The small molecule below binds the protein below.
Small molecule (SMILES): O=C1NC=C(F)[C@H](O)N1

Binding-site contacts:
Ligand atom C6 contacts residue TRP323 of chain 6.A at 3.3 Å (hydrophobic).
Ligand atom F5 contacts residue ASP317 of chain 6.A at 3.2 Å.
Ligand atom O2 contacts residue PHE158 of chain 6.A at 3.5 Å.
Ligand atom N1 contacts residue PHE158 of chain 6.A at 3.9 Å.
Ligand atom O4 contacts residue FE1 of chain 6.B at 2.0 Å.
Ligand atom O2 contacts residue GLU221 of chain 6.A at 3.7 Å.
Ligand atom C4 contacts residue GLU221 of chain 6.A at 3.5 Å.
Ligand atom O2 contacts residue HIS218 of chain 6.A at 3.5 Å.
Ligand atom C2 contacts residue GLU221 of chain 6.A at 3.7 Å.
Ligand atom C5 contacts residue HIS67 of chain 6.A at 3.5 Å.
Ligand atom C5 contacts residue ASP317 of chain 6.A at 3.7 Å.
Ligand atom O2 contacts residue LEU85 of chain 6.A at 3.6 Å.
Ligand atom C4 contacts residue FE1 of chain 6.B at 3.2 Å.
Ligand atom C5 contacts residue FE1 of chain 6.B at 3.4 Å.
Ligand atom N1 contacts residue GLN160 of chain 6.A at 2.9 Å (h-bond).
Ligand atom F5 contacts residue FE1 of chain 6.B at 3.8 Å.
Ligand atom N1 contacts residue HIS67 of chain 6.A at 3.8 Å.
Ligand atom N3 contacts residue GLU221 of chain 6.A at 2.7 Å (salt-bridge).
Ligand atom O4 contacts residue HIS65 of chain 6.A at 3.7 Å.
Ligand atom O4 contacts residue HIS250 of chain 6.A at 2.9 Å (h-bond).
Ligand atom C6 contacts residue FE1 of chain 6.B at 3.9 Å.
Ligand atom N1 contacts residue TRP323 of chain 6.A at 3.7 Å.
Ligand atom C4 contacts residue ASP317 of chain 6.A at 3.5 Å.
Ligand atom N3 contacts residue LEU85 of chain 6.A at 3.4 Å.
Ligand atom C6 contacts residue HIS67 of chain 6.A at 3.4 Å.
Ligand atom O2 contacts residue ILE187 of chain 6.A at 3.7 Å.
Ligand atom C2 contacts residue LEU85 of chain 6.A at 3.6 Å (hydrophobic).
Ligand atom C2 contacts residue GLN160 of chain 6.A at 3.7 Å.
Ligand atom C4 contacts residue HIS250 of chain 6.A at 3.8 Å.
Ligand atom O4 contacts residue HIS218 of chain 6.A at 3.2 Å (h-bond).
Ligand atom O4 contacts residue HIS67 of chain 6.A at 3.4 Å (h-bond).
Ligand atom N3 contacts residue HIS218 of chain 6.A at 3.4 Å.
Ligand atom F5 contacts residue HIS67 of chain 6.A at 3.6 Å.
Ligand atom C2 contacts residue HIS218 of chain 6.A at 3.5 Å.
Ligand atom C5 contacts residue TRP323 of chain 6.A at 3.6 Å (hydrophobic).
Ligand atom N3 contacts residue FE1 of chain 6.B at 3.7 Å.
Ligand atom F5 contacts residue TRP323 of chain 6.A at 3.5 Å.
Ligand atom O2 contacts residue GLN160 of chain 6.A at 3.1 Å (h-bond).
Ligand atom O4 contacts residue ASP317 of chain 6.A at 2.8 Å (salt-bridge).
Ligand atom O4 contacts residue GLU221 of chain 6.A at 3.8 Å.

Sequence of chain 6.A:
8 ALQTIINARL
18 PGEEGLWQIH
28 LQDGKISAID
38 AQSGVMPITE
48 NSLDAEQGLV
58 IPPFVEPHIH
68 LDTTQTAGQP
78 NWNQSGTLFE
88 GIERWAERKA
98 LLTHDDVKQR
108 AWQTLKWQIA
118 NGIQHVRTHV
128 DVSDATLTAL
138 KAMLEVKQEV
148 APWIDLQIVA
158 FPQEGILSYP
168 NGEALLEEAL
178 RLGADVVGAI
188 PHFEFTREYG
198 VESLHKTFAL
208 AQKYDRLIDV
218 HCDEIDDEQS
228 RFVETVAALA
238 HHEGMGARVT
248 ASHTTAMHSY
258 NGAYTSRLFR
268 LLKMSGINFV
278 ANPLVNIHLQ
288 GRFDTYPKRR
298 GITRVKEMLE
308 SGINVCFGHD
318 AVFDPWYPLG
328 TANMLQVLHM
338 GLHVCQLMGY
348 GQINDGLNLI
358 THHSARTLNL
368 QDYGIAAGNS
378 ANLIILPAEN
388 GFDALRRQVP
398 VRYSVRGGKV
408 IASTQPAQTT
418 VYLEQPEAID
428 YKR